Binding-site contacts:
Ligand atom C2 contacts residue GLN63 of chain 1.I at 3.7 Å.
Ligand atom C2 contacts residue CYS196 of chain 1.H at 3.8 Å (hydrophobic).
Ligand atom C13 contacts residue TYR200 of chain 1.H at 4.0 Å (hydrophobic).
Ligand atom C9 contacts residue MET122 of chain 1.I at 3.8 Å (hydrophobic).
Ligand atom C14 contacts residue TYR200 of chain 1.H at 4.0 Å (hydrophobic).
Ligand atom N17 contacts residue MET122 of chain 1.I at 3.9 Å.
Ligand atom C4 contacts residue GLN63 of chain 1.I at 4.0 Å.
Ligand atom C6 contacts residue MET122 of chain 1.I at 3.7 Å (hydrophobic).
Ligand atom C8 contacts residue TYR200 of chain 1.H at 4.1 Å (hydrophobic).
Ligand atom N17 contacts residue TRP151 of chain 1.H at 2.7 Å (h-bond).
Ligand atom C8 contacts residue MET122 of chain 1.I at 3.9 Å (hydrophobic).
Ligand atom C1 contacts residue ARG112 of chain 1.I at 3.8 Å.
Ligand atom C13 contacts residue TRP61 of chain 1.I at 3.9 Å (hydrophobic).
Ligand atom C1 contacts residue TYR200 of chain 1.H at 4.1 Å (hydrophobic).
Ligand atom C5 contacts residue LEU120 of chain 1.I at 3.9 Å (hydrophobic).
Ligand atom C5 contacts residue THR152 of chain 1.H at 3.9 Å.
Ligand atom C14 contacts residue TYR97 of chain 1.H at 4.0 Å (hydrophobic).
Ligand atom C8 contacts residue TRP151 of chain 1.H at 3.1 Å (hydrophobic).
Ligand atom C10 contacts residue MET122 of chain 1.I at 3.5 Å (hydrophobic).
Ligand atom S18 contacts residue TYR193 of chain 1.H at 3.6 Å.
Ligand atom C13 contacts residue TYR193 of chain 1.H at 3.7 Å (hydrophobic).
Ligand atom N16 contacts residue MET122 of chain 1.I at 3.9 Å.
Ligand atom C5 contacts residue ARG112 of chain 1.I at 3.9 Å.
Ligand atom C3 contacts residue TYR200 of chain 1.H at 3.2 Å (hydrophobic).
Ligand atom C6 contacts residue TRP151 of chain 1.H at 3.1 Å (hydrophobic).
Ligand atom N16 contacts residue TRP151 of chain 1.H at 3.7 Å.
Ligand atom C14 contacts residue TYR193 of chain 1.H at 4.1 Å (hydrophobic).
Ligand atom C15 contacts residue TRP151 of chain 1.H at 3.4 Å (hydrophobic).
Ligand atom C2 contacts residue CYS195 of chain 1.H at 3.8 Å (hydrophobic).
Ligand atom S18 contacts residue TYR172 of chain 1.I at 4.1 Å.
Ligand atom C1 contacts residue LEU120 of chain 1.I at 3.5 Å (hydrophobic).
Ligand atom C7 contacts residue TYR172 of chain 1.I at 3.2 Å (hydrophobic).
Ligand atom C3 contacts residue TRP151 of chain 1.H at 3.7 Å (hydrophobic).
Ligand atom C7 contacts residue CYS195 of chain 1.H at 3.5 Å (hydrophobic).
Ligand atom N16 contacts residue THR152 of chain 1.H at 3.9 Å.
Ligand atom C10 contacts residue TRP151 of chain 1.H at 3.3 Å (hydrophobic).
Ligand atom C7 contacts residue CYS196 of chain 1.H at 4.0 Å (hydrophobic).
Ligand atom C4 contacts residue MET122 of chain 1.I at 3.8 Å (hydrophobic).
Ligand atom C12 contacts residue MET122 of chain 1.I at 3.2 Å (hydrophobic).
Ligand atom C11 contacts residue MET122 of chain 1.I at 3.4 Å (hydrophobic).

Sequence of chain 1.H:
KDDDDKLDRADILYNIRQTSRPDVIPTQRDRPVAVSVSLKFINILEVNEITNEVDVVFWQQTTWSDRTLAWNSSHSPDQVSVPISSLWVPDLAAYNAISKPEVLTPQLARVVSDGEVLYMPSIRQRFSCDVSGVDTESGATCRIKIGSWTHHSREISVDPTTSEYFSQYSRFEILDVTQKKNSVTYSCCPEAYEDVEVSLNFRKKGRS

Sequence of chain 1.I:
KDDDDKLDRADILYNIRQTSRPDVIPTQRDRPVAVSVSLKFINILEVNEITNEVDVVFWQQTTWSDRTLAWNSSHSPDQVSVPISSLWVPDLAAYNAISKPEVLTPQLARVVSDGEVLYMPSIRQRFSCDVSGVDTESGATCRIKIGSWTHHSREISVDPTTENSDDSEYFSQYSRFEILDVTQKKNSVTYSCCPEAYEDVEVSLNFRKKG

The protein below binds the small molecule below.
Small molecule (SMILES): C(=C1\CCCN=C1c1cccnc1)\c1cccs1